Sequence of chain 1.F:
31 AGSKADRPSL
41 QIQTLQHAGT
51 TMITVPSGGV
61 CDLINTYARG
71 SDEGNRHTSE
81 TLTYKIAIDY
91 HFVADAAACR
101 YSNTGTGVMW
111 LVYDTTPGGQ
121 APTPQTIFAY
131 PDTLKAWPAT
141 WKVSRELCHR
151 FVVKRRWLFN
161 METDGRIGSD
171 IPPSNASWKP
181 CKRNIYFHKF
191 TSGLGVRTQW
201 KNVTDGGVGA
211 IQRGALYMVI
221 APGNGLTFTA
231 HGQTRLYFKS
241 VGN

Binding-site contacts:
Ligand atom C2' contacts residue ARG155 of chain 1.R at 3.1 Å.
Ligand atom N7 contacts residue PHE190 of chain 1.F at 3.5 Å.
Ligand atom O3' contacts residue SER39 of chain 1.F at 4.1 Å.
Ligand atom P contacts residue ARG235 of chain 1.F at 3.3 Å.
Ligand atom OP1 contacts residue HIS149 of chain 1.R at 3.0 Å.
Ligand atom OP1 contacts residue ARG145 of chain 1.R at 2.3 Å (salt-bridge).
Ligand atom C1' contacts residue ARG155 of chain 1.R at 3.6 Å.
Ligand atom N9 contacts residue PHE190 of chain 1.F at 3.7 Å.
Ligand atom C4 contacts residue PHE190 of chain 1.F at 3.4 Å (hydrophobic).
Ligand atom P contacts residue ARG145 of chain 1.R at 3.7 Å.
Ligand atom C5 contacts residue PHE190 of chain 1.F at 3.3 Å (hydrophobic).
Ligand atom O3' contacts residue VAL153 of chain 1.R at 4.1 Å.
Ligand atom C2' contacts residue LEU40 of chain 1.F at 4.0 Å (hydrophobic).
Ligand atom OP2 contacts residue ARG156 of chain 1.R at 3.8 Å.
Ligand atom C2 contacts residue PHE190 of chain 1.F at 4.2 Å (hydrophobic).
Ligand atom C3' contacts residue ILE42 of chain 1.F at 3.7 Å (hydrophobic).
Ligand atom OP1 contacts residue ARG235 of chain 1.F at 3.1 Å (salt-bridge).
Ligand atom OP2 contacts residue HIS149 of chain 1.R at 3.3 Å.
Ligand atom C5' contacts residue ILE42 of chain 1.F at 3.8 Å (hydrophobic).
Ligand atom N3 contacts residue PHE190 of chain 1.F at 3.9 Å.
Ligand atom P contacts residue TYR237 of chain 1.F at 3.8 Å.
Ligand atom OP1 contacts residue ILE42 of chain 1.F at 4.1 Å.
Ligand atom N4 contacts residue TYR113 of chain 1.R at 3.8 Å.
Ligand atom OP2 contacts residue ARG235 of chain 1.F at 2.5 Å (salt-bridge).
Ligand atom N3 contacts residue LYS34 of chain 1.R at 3.3 Å (salt-bridge).
Ligand atom N1 contacts residue PHE190 of chain 1.F at 3.7 Å.
Ligand atom OP1 contacts residue VAL153 of chain 1.R at 3.3 Å.
Ligand atom C7 contacts residue LEU40 of chain 1.F at 3.5 Å (hydrophobic).
Ligand atom C8 contacts residue PHE190 of chain 1.F at 3.5 Å (hydrophobic).
Ligand atom C2 contacts residue LYS34 of chain 1.R at 3.3 Å.
Ligand atom P contacts residue HIS149 of chain 1.R at 3.8 Å.
Ligand atom O5' contacts residue HIS149 of chain 1.R at 4.2 Å.
Ligand atom C7 contacts residue TYR237 of chain 1.F at 4.1 Å (hydrophobic).
Ligand atom C2' contacts residue TYR237 of chain 1.F at 4.0 Å (hydrophobic).
Ligand atom C2' contacts residue LYS154 of chain 1.R at 3.6 Å.
Ligand atom C6 contacts residue PHE190 of chain 1.F at 3.3 Å (hydrophobic).
Ligand atom O3' contacts residue TYR237 of chain 1.F at 3.6 Å.
Ligand atom O4 contacts residue LYS85 of chain 1.F at 3.2 Å (salt-bridge).
Ligand atom OP2 contacts residue TYR237 of chain 1.F at 2.7 Å (h-bond).
Ligand atom N6 contacts residue PHE190 of chain 1.F at 3.5 Å.

This protein binds this small molecule.
Small molecule (SMILES): Cc1cn([C@H]2C[C@H](O[P](=O)(O)OC[C@H]3O[C@@H](n4ccc(N)nc4=O)C[C@@H]3O[P](=O)(O)OC[C@H]3O[C@@H](n4ccc(N)nc4=O)C[C@@H]3O[P](=O)(O)OC[C@H]3O[C@@H](n4ccc(N)nc4=O)C[C@@H]3O[P](=O)(O)OC[C@H]3O[C@@H](n4cnc5c(N)ncnc54)C[C@@H]3O)[C@@H](CO[P](=O)(O)O[C@H]3C[C@H](n4cnc5c(N)ncnc54)O[C@@H]3CO[P](=O)(O)O[C@H]3C[C@H](n4cnc5c(N)ncnc54)O[C@@H]3CO[P](=O)(O)O[C@H]3C[C@H](n4cnc5c(N)ncnc54)O[C@@H]3CO[P](=O)(O)O[C@H]3C[C@H](n4cnc5c(N)ncnc54)O[C@@H]3COP(=O)=O)O2)c(=O)[nH]c1=O

Sequence of chain 1.R:
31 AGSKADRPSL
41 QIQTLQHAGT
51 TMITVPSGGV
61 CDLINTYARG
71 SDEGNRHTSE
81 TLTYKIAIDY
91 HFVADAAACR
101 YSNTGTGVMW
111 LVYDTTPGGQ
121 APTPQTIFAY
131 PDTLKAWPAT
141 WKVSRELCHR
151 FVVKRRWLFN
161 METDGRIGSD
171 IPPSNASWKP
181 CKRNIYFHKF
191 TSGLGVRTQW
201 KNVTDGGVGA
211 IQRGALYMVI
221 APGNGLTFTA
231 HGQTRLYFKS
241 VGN